This small molecule binds to this protein.
Small molecule (SMILES): CC(=O)N[C@@H]1[C@@H](O)[C@H](O)[C@@H](CO)O[C@H]1O

Binding-site contacts:
Ligand atom C8 contacts residue TRP366 of chain 1.A at 4.4 Å (hydrophobic).
Ligand atom N2 contacts residue TYR230 of chain 1.A at 3.6 Å.
Ligand atom C1 contacts residue GLN294 of chain 1.A at 4.2 Å.
Ligand atom C2 contacts residue GLN365 of chain 1.A at 3.6 Å.
Ligand atom C7 contacts residue TYR230 of chain 1.A at 3.5 Å (hydrophobic).
Ligand atom C1 contacts residue GLN365 of chain 1.A at 3.9 Å.
Ligand atom N2 contacts residue GLN365 of chain 1.A at 4.3 Å.
Ligand atom O6 contacts residue GLN365 of chain 1.A at 4.3 Å.
Ligand atom O7 contacts residue GLN365 of chain 1.A at 3.2 Å (h-bond).
Ligand atom O7 contacts residue TRP366 of chain 1.A at 3.1 Å (h-bond).
Ligand atom C3 contacts residue ASN362 of chain 1.A at 4.4 Å.
Ligand atom O5 contacts residue GLN365 of chain 1.A at 3.7 Å.
Ligand atom C2 contacts residue TYR230 of chain 1.A at 3.9 Å (hydrophobic).
Ligand atom O7 contacts residue TYR230 of chain 1.A at 3.5 Å.
Ligand atom O5 contacts residue ASN362 of chain 1.A at 2.7 Å (h-bond).
Ligand atom C2 contacts residue ASN362 of chain 1.A at 3.0 Å.
Ligand atom C7 contacts residue TRP366 of chain 1.A at 4.1 Å (hydrophobic).
Ligand atom C1 contacts residue ASN362 of chain 1.A at 2.4 Å.
Ligand atom N2 contacts residue GLN294 of chain 1.A at 3.8 Å.
Ligand atom C7 contacts residue ASN362 of chain 1.A at 3.4 Å.
Ligand atom C5 contacts residue ASN362 of chain 1.A at 4.1 Å.
Ligand atom C3 contacts residue TYR230 of chain 1.A at 3.6 Å (hydrophobic).
Ligand atom C7 contacts residue GLN365 of chain 1.A at 4.2 Å.
Ligand atom O3 contacts residue TYR230 of chain 1.A at 2.6 Å (h-bond).
Ligand atom C8 contacts residue GLN294 of chain 1.A at 3.2 Å.
Ligand atom C4 contacts residue TYR230 of chain 1.A at 4.0 Å (hydrophobic).
Ligand atom C8 contacts residue LEU231 of chain 1.A at 3.8 Å (hydrophobic).
Ligand atom O7 contacts residue ASN362 of chain 1.A at 2.9 Å (h-bond).
Ligand atom N2 contacts residue ASN362 of chain 1.A at 3.6 Å (h-bond).
Ligand atom C7 contacts residue GLN294 of chain 1.A at 3.9 Å.
Ligand atom C8 contacts residue TYR230 of chain 1.A at 4.2 Å (hydrophobic).
Ligand atom C8 contacts residue ILE227 of chain 1.A at 4.0 Å (hydrophobic).

Sequence of chain 1.A:
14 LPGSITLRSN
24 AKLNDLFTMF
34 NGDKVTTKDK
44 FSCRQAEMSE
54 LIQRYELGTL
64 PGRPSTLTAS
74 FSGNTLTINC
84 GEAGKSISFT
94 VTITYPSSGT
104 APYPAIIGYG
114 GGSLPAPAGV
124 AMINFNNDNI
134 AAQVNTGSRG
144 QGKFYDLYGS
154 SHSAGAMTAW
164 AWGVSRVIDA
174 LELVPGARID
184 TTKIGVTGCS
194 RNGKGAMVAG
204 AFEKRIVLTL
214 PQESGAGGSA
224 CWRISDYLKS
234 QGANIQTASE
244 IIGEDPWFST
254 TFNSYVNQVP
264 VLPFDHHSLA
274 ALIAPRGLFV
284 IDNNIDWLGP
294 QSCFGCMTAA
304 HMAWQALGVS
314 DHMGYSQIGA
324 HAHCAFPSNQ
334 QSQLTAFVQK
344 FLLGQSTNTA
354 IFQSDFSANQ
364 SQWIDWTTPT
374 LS